Binding-site contacts:
Ligand atom C8 contacts residue ILE56 of chain 1.B at 4.3 Å (hydrophobic).
Ligand atom C6 contacts residue ILE56 of chain 1.B at 4.3 Å (hydrophobic).
Ligand atom C3 contacts residue ASN32 of chain 1.A at 3.8 Å.
Ligand atom N2 contacts residue ASN32 of chain 1.A at 2.9 Å (h-bond).
Ligand atom C6 contacts residue ASP285 of chain 1.A at 3.7 Å.
Ligand atom C5 contacts residue THR312 of chain 1.A at 4.2 Å.
Ligand atom C1 contacts residue ALA33 of chain 1.A at 4.5 Å (hydrophobic).
Ligand atom O6 contacts residue THR312 of chain 1.A at 4.4 Å.
Ligand atom C4 contacts residue ASN32 of chain 1.A at 4.2 Å.
Ligand atom C6 contacts residue THR312 of chain 1.A at 4.1 Å.
Ligand atom C7 contacts residue ASN32 of chain 1.A at 3.4 Å.
Ligand atom C1 contacts residue THR312 of chain 1.A at 3.7 Å.
Ligand atom C1 contacts residue ASN32 of chain 1.A at 1.4 Å.
Ligand atom O6 contacts residue LEU52 of chain 1.B at 3.4 Å.
Ligand atom O7 contacts residue THR34 of chain 1.A at 4.1 Å.
Ligand atom C8 contacts residue ASN32 of chain 1.A at 4.5 Å.
Ligand atom O3 contacts residue ASP285 of chain 1.A at 4.2 Å.
Ligand atom O7 contacts residue ASN32 of chain 1.A at 3.5 Å (h-bond).
Ligand atom C8 contacts residue THR34 of chain 1.A at 3.7 Å.
Ligand atom C5 contacts residue ASP285 of chain 1.A at 4.3 Å.
Ligand atom O4 contacts residue ASP285 of chain 1.A at 3.8 Å.
Ligand atom O5 contacts residue THR312 of chain 1.A at 3.1 Å (h-bond).
Ligand atom C4 contacts residue ASP285 of chain 1.A at 3.7 Å.
Ligand atom C7 contacts residue THR34 of chain 1.A at 4.3 Å.
Ligand atom C2 contacts residue ASN32 of chain 1.A at 2.5 Å.
Ligand atom C6 contacts residue LEU52 of chain 1.B at 3.7 Å (hydrophobic).
Ligand atom O5 contacts residue ASN32 of chain 1.A at 2.3 Å (h-bond).
Ligand atom C5 contacts residue ASN32 of chain 1.A at 3.6 Å.
Ligand atom O4 contacts residue ILE56 of chain 1.B at 3.4 Å.

Sequence of chain 1.B:
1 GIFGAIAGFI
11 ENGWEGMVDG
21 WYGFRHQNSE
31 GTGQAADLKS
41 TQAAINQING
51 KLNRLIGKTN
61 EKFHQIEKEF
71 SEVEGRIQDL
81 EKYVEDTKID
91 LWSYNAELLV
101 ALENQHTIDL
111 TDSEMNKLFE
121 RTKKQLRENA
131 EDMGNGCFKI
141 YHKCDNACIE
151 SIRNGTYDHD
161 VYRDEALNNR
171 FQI

Sequence of chain 1.A:
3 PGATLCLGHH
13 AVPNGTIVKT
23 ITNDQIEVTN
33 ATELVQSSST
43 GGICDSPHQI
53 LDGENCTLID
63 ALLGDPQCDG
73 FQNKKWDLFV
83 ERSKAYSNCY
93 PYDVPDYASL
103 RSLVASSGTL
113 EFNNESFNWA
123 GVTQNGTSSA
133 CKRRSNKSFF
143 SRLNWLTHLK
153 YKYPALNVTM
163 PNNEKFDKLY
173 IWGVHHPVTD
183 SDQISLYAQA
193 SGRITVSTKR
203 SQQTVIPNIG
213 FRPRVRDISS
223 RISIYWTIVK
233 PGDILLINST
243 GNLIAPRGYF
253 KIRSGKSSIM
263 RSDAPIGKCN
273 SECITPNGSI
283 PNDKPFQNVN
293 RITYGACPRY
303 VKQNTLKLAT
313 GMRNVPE

A protein and the small-molecule ligand that binds it are described below.
Small molecule (SMILES): CC(=O)N[C@H]1[C@H](O[C@H]2[C@H](O)[C@@H](NC(C)=O)CO[C@@H]2CO)O[C@H](CO)[C@@H](O[C@@H]2O[C@H](CO[C@H]3O[C@H](CO)[C@@H](O)[C@H](O)[C@@H]3O)[C@@H](O)[C@H](O[C@H]3O[C@H](CO)[C@@H](O)[C@H](O)[C@@H]3O)[C@@H]2O)[C@@H]1O